Sequence of chain 1.C:
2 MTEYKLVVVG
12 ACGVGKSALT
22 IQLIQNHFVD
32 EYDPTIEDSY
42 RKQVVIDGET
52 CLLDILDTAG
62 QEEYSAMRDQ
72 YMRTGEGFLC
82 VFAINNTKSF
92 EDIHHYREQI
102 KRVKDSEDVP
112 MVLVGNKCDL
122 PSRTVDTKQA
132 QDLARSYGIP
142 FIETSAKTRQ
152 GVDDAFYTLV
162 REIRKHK

The protein below binds the small molecule below.
Small molecule (SMILES): CCC(=O)N(CCC(=O)Nc1ccnc(-n2ccnc2C)c1Br)c1ccnc(-n2ccnc2C)c1Br

Binding-site contacts:
Ligand atom C7 contacts residue SER18 of chain 1.C at 3.5 Å.
Ligand atom C14 contacts residue TYR41 of chain 1.C at 3.4 Å (hydrophobic).
Ligand atom C13 contacts residue GLU38 of chain 1.C at 3.4 Å.
Ligand atom C13 contacts residue TYR41 of chain 1.C at 3.8 Å (hydrophobic).
Ligand atom C2 contacts residue TYR33 of chain 1.C at 3.7 Å (hydrophobic).
Ligand atom C13 contacts residue ILE37 of chain 1.C at 3.6 Å (hydrophobic).
Ligand atom N5 contacts residue ALA60 of chain 1.C at 3.8 Å.
Ligand atom O3 contacts residue GLY61 of chain 1.C at 3.5 Å.
Ligand atom C17 contacts residue TYR41 of chain 1.C at 3.6 Å (hydrophobic).
Ligand atom BR1 contacts residue SER18 of chain 1.C at 3.8 Å.
Ligand atom C16 contacts residue ILE22 of chain 1.C at 3.8 Å (hydrophobic).
Ligand atom C1 contacts residue TYR33 of chain 1.C at 3.4 Å (hydrophobic).
Ligand atom N18 contacts residue ILE22 of chain 1.C at 3.7 Å.
Ligand atom C28 contacts residue TYR33 of chain 1.C at 3.5 Å (hydrophobic).
Ligand atom C20 contacts residue CYS13 of chain 1.C at 2.8 Å (hydrophobic).
Ligand atom C16 contacts residue THR21 of chain 1.C at 3.6 Å.
Ligand atom C9 contacts residue SER18 of chain 1.C at 3.9 Å.
Ligand atom C10 contacts residue ASP58 of chain 1.C at 3.3 Å.
Ligand atom N29 contacts residue TYR33 of chain 1.C at 3.4 Å.
Ligand atom C22 contacts residue CYS13 of chain 1.C at 3.3 Å (hydrophobic).
Ligand atom N15 contacts residue TYR41 of chain 1.C at 3.3 Å (h-bond).
Ligand atom N11 contacts residue TYR41 of chain 1.C at 2.8 Å (h-bond).
Ligand atom C12 contacts residue ASP58 of chain 1.C at 3.7 Å.
Ligand atom C12 contacts residue TYR41 of chain 1.C at 3.5 Å (hydrophobic).
Ligand atom O21 contacts residue GLY61 of chain 1.C at 3.3 Å (h-bond).
Ligand atom N5 contacts residue SER18 of chain 1.C at 3.3 Å (h-bond).
Ligand atom C8 contacts residue SER18 of chain 1.C at 3.2 Å.
Ligand atom C16 contacts residue ASP58 of chain 1.C at 3.6 Å.
Ligand atom O3 contacts residue ALA60 of chain 1.C at 3.8 Å.
Ligand atom C10 contacts residue TYR41 of chain 1.C at 3.7 Å (hydrophobic).
Ligand atom C9 contacts residue ALA60 of chain 1.C at 3.3 Å (hydrophobic).
Ligand atom C19 contacts residue CYS13 of chain 1.C at 1.8 Å (hydrophobic).
Ligand atom O21 contacts residue CYS13 of chain 1.C at 3.4 Å (h-bond).
Ligand atom O3 contacts residue TYR33 of chain 1.C at 3.6 Å (h-bond).
Ligand atom C30 contacts residue TYR33 of chain 1.C at 3.8 Å (hydrophobic).
Ligand atom C9 contacts residue ASP58 of chain 1.C at 3.5 Å.
Ligand atom N11 contacts residue ASP58 of chain 1.C at 3.5 Å (salt-bridge).
Ligand atom C16 contacts residue TYR41 of chain 1.C at 3.6 Å (hydrophobic).
Ligand atom C8 contacts residue ASP58 of chain 1.C at 3.7 Å.
Ligand atom C4 contacts residue TYR33 of chain 1.C at 3.6 Å (hydrophobic).